Sequence of chain 1.C:
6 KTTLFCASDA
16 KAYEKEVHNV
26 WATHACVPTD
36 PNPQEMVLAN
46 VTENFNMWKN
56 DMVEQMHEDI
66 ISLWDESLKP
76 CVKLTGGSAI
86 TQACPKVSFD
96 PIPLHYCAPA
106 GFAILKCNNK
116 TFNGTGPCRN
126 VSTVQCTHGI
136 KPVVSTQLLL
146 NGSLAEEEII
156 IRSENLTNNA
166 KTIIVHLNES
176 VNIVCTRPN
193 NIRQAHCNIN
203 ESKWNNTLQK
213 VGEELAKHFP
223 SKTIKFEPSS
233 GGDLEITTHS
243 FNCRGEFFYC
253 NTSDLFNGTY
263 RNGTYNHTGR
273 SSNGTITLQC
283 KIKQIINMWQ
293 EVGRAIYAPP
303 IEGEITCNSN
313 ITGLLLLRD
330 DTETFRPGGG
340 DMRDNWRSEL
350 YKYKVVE

Binding-site contacts:
Ligand atom C15 contacts residue MET290 of chain 1.C at 3.4 Å (hydrophobic).
Ligand atom C30 contacts residue ILE288 of chain 1.C at 3.6 Å (hydrophobic).
Ligand atom C02 contacts residue GLY339 of chain 1.C at 3.4 Å.
Ligand atom N19 contacts residue GLY339 of chain 1.C at 2.8 Å (h-bond).
Ligand atom C23 contacts residue ASN289 of chain 1.C at 3.4 Å.
Ligand atom C18 contacts residue GLY339 of chain 1.C at 3.6 Å.
Ligand atom CL28 contacts residue ASN244 of chain 1.C at 3.6 Å.
Ligand atom C04 contacts residue TRP291 of chain 1.C at 3.5 Å (hydrophobic).
Ligand atom N14 contacts residue GLU293 of chain 1.C at 3.4 Å (salt-bridge).
Ligand atom N14 contacts residue MET290 of chain 1.C at 2.9 Å (h-bond).
Ligand atom N11 contacts residue GLY339 of chain 1.C at 3.1 Å (h-bond).
Ligand atom O01 contacts residue ASP340 of chain 1.C at 3.4 Å.
Ligand atom C20 contacts residue MET290 of chain 1.C at 3.6 Å (hydrophobic).
Ligand atom C33 contacts residue GLY339 of chain 1.C at 3.3 Å.
Ligand atom O32 contacts residue ASN289 of chain 1.C at 3.5 Å (h-bond).
Ligand atom N16 contacts residue GLY295 of chain 1.C at 3.4 Å (h-bond).
Ligand atom N22 contacts residue ASN289 of chain 1.C at 2.8 Å (h-bond).
Ligand atom C12 contacts residue GLY339 of chain 1.C at 3.4 Å.
Ligand atom C15 contacts residue VAL294 of chain 1.C at 3.8 Å (hydrophobic).
Ligand atom F26 contacts residue VAL139 of chain 1.C at 3.6 Å.
Ligand atom F26 contacts residue SER242 of chain 1.C at 3.2 Å.
Ligand atom C24 contacts residue SER242 of chain 1.C at 3.7 Å.
Ligand atom O03 contacts residue TRP291 of chain 1.C at 3.3 Å (h-bond).
Ligand atom N22 contacts residue GLU237 of chain 1.C at 3.5 Å.
Ligand atom C29 contacts residue ILE288 of chain 1.C at 3.7 Å (hydrophobic).
Ligand atom O32 contacts residue MET290 of chain 1.C at 3.0 Å (h-bond).
Ligand atom CL28 contacts residue PHE249 of chain 1.C at 3.6 Å.
Ligand atom N16 contacts residue GLU293 of chain 1.C at 3.3 Å (salt-bridge).
Ligand atom C15 contacts residue GLU293 of chain 1.C at 3.7 Å.
Ligand atom C23 contacts residue GLU237 of chain 1.C at 3.5 Å.
Ligand atom C36 contacts residue GLY338 of chain 1.C at 3.7 Å.
Ligand atom F26 contacts residue SER140 of chain 1.C at 3.5 Å.
Ligand atom CL28 contacts residue PHE243 of chain 1.C at 3.5 Å.
Ligand atom O31 contacts residue GLY339 of chain 1.C at 3.4 Å (h-bond).
Ligand atom C25 contacts residue SER242 of chain 1.C at 3.5 Å.
Ligand atom N16 contacts residue MET290 of chain 1.C at 3.0 Å (h-bond).
Ligand atom C34 contacts residue GLY339 of chain 1.C at 3.6 Å.
Ligand atom N16 contacts residue VAL294 of chain 1.C at 3.6 Å.
Ligand atom O31 contacts residue MET341 of chain 1.C at 3.4 Å.
Ligand atom C30 contacts residue ASN289 of chain 1.C at 3.0 Å.

This small molecule binds to this protein.
Small molecule (SMILES): [H]/N=C(/N)NC[C@@H]1[C@@H](NC(=O)C(=O)Nc2ccc(Cl)c(F)c2)c2ccc(CNC)cc2N1C(=O)OCc1ccccc1